This small molecule binds to this protein.
Small molecule (SMILES): Cc1cc(C(=O)N[C@@H](C)C(=O)N[C@H](C(=O)N[C@@H](CC(C)C)C(=O)N[C@H](/C=C/C(=O)OCc2ccccc2)C[C@@H]2CCNC2=O)C(C)C)no1

Sequence of chain 2.A:
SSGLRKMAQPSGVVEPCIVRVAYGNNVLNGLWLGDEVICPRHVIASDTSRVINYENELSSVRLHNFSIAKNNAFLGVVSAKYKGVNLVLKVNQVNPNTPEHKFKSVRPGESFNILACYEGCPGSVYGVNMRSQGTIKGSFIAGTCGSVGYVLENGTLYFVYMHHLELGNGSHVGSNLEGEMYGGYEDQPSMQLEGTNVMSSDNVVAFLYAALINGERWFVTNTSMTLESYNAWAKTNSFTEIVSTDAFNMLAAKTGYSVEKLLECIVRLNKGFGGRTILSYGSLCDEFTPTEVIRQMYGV

Binding-site contacts:
Ligand atom C21 contacts residue CYS149 of chain 2.A at 2.7 Å (hydrophobic).
Ligand atom O8 contacts residue HIS167 of chain 2.A at 3.0 Å (h-bond).
Ligand atom CD1 contacts residue PRO193 of chain 2.A at 3.6 Å (hydrophobic).
Ligand atom C4 contacts residue ASN30 of chain 2.A at 3.4 Å.
Ligand atom O8 contacts residue GLU170 of chain 2.A at 3.6 Å.
Ligand atom O contacts residue GLY172 of chain 2.A at 3.6 Å.
Ligand atom N contacts residue GLU170 of chain 2.A at 2.7 Å (salt-bridge).
Ligand atom N6 contacts residue GLU170 of chain 2.A at 3.7 Å.
Ligand atom C21 contacts residue HIS168 of chain 2.A at 3.0 Å.
Ligand atom N contacts residue SER194 of chain 2.A at 3.0 Å (h-bond).
Ligand atom N contacts residue MET195 of chain 2.A at 3.5 Å.
Ligand atom O contacts residue LEU169 of chain 2.A at 3.3 Å.
Ligand atom O contacts residue PRO193 of chain 2.A at 3.4 Å.
Ligand atom CG contacts residue HIS46 of chain 2.A at 3.7 Å.
Ligand atom C20 contacts residue HIS168 of chain 2.A at 3.3 Å.
Ligand atom CD2 contacts residue HIS46 of chain 2.A at 3.2 Å.
Ligand atom C20 contacts residue CYS149 of chain 2.A at 1.7 Å (hydrophobic).
Ligand atom CA contacts residue CYS149 of chain 2.A at 2.9 Å (hydrophobic).
Ligand atom O contacts residue GLU170 of chain 2.A at 3.1 Å (salt-bridge).
Ligand atom C25 contacts residue HIS168 of chain 2.A at 3.2 Å.
Ligand atom CB contacts residue LEU169 of chain 2.A at 3.8 Å (hydrophobic).
Ligand atom C contacts residue GLU170 of chain 2.A at 3.6 Å.
Ligand atom C2 contacts residue VAL31 of chain 2.A at 3.4 Å (hydrophobic).
Ligand atom C contacts residue CYS149 of chain 2.A at 3.3 Å (hydrophobic).
Ligand atom C29 contacts residue GLU170 of chain 2.A at 3.3 Å.
Ligand atom CB contacts residue SER194 of chain 2.A at 3.4 Å.
Ligand atom C contacts residue LEU32 of chain 2.A at 3.7 Å (hydrophobic).
Ligand atom C5 contacts residue THR52 of chain 2.A at 3.8 Å.
Ligand atom N contacts residue SER194 of chain 2.A at 3.2 Å (h-bond).
Ligand atom O1 contacts residue MET195 of chain 2.A at 3.3 Å.
Ligand atom CA contacts residue GLU170 of chain 2.A at 3.6 Å.
Ligand atom C1 contacts residue VAL31 of chain 2.A at 3.6 Å (hydrophobic).
Ligand atom CB contacts residue GLN192 of chain 2.A at 3.6 Å.
Ligand atom O contacts residue CYS149 of chain 2.A at 3.2 Å (h-bond).
Ligand atom C3 contacts residue ASN30 of chain 2.A at 3.6 Å.
Ligand atom CD1 contacts residue GLN192 of chain 2.A at 3.7 Å.
Ligand atom C25 contacts residue CYS149 of chain 2.A at 3.6 Å (hydrophobic).
Ligand atom O contacts residue HIS46 of chain 2.A at 2.8 Å.
Ligand atom CA contacts residue HIS168 of chain 2.A at 3.2 Å.
Ligand atom N contacts residue HIS168 of chain 2.A at 2.7 Å (h-bond).